Sequence of chain 2.A:
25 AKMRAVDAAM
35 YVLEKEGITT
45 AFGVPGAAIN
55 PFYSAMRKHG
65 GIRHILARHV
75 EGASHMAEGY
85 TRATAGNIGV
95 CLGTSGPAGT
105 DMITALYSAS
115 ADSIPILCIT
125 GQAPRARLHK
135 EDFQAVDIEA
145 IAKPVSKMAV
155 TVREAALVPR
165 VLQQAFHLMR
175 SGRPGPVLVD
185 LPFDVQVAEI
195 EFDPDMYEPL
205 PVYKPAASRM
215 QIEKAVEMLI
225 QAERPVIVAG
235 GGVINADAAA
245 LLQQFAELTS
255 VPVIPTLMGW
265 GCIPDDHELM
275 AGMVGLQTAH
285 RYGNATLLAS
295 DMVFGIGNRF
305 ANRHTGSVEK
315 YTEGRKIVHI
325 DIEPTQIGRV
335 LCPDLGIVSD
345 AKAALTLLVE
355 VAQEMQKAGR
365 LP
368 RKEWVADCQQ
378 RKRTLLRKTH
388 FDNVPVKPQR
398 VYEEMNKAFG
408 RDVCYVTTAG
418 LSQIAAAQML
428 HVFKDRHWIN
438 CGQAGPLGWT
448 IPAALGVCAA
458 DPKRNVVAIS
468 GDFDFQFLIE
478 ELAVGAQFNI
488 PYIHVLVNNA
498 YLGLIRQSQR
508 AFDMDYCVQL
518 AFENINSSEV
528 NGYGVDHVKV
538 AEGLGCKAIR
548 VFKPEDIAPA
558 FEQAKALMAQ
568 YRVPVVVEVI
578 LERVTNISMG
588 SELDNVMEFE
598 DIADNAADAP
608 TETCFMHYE

This small molecule binds to this protein.
Small molecule (SMILES): CO[P](=O)(O)C(C)=O

Binding-site contacts:
Ligand atom O5 contacts residue TYR513 of chain 2.A at 3.8 Å.
Ligand atom C5 contacts residue LEU70 of chain 1.A at 3.8 Å (hydrophobic).
Ligand atom O2 contacts residue HIS68 of chain 1.A at 4.3 Å.
Ligand atom C5 contacts residue PHE485 of chain 1.A at 3.7 Å (hydrophobic).
Ligand atom O1 contacts residue CYS514 of chain 2.A at 4.0 Å.
Ligand atom C3 contacts residue PGE1 of chain 2.S at 4.2 Å.
Ligand atom C3 contacts residue TYR513 of chain 2.A at 3.9 Å (hydrophobic).
Ligand atom O2 contacts residue PGE1 of chain 2.S at 2.8 Å.
Ligand atom C5 contacts residue ILE69 of chain 1.A at 4.5 Å (hydrophobic).
Ligand atom C5 contacts residue HIS68 of chain 1.A at 3.0 Å.
Ligand atom C2 contacts residue TYR513 of chain 2.A at 4.2 Å (hydrophobic).
Ligand atom P1 contacts residue CYS514 of chain 2.A at 3.8 Å.
Ligand atom O3 contacts residue PGE1 of chain 2.S at 4.2 Å.
Ligand atom O1 contacts residue PHE485 of chain 1.A at 4.1 Å.
Ligand atom C5 contacts residue CYS514 of chain 2.A at 3.3 Å (hydrophobic).
Ligand atom O3 contacts residue HIS68 of chain 1.A at 3.7 Å.
Ligand atom O5 contacts residue CYS514 of chain 2.A at 3.1 Å (h-bond).
Ligand atom O3 contacts residue CYS514 of chain 2.A at 2.6 Å (h-bond).
Ligand atom O5 contacts residue ASP512 of chain 2.A at 4.4 Å.
Ligand atom P1 contacts residue PGE1 of chain 2.S at 4.1 Å.
Ligand atom C2 contacts residue CYS514 of chain 2.A at 3.7 Å (hydrophobic).

Sequence of chain 1.A:
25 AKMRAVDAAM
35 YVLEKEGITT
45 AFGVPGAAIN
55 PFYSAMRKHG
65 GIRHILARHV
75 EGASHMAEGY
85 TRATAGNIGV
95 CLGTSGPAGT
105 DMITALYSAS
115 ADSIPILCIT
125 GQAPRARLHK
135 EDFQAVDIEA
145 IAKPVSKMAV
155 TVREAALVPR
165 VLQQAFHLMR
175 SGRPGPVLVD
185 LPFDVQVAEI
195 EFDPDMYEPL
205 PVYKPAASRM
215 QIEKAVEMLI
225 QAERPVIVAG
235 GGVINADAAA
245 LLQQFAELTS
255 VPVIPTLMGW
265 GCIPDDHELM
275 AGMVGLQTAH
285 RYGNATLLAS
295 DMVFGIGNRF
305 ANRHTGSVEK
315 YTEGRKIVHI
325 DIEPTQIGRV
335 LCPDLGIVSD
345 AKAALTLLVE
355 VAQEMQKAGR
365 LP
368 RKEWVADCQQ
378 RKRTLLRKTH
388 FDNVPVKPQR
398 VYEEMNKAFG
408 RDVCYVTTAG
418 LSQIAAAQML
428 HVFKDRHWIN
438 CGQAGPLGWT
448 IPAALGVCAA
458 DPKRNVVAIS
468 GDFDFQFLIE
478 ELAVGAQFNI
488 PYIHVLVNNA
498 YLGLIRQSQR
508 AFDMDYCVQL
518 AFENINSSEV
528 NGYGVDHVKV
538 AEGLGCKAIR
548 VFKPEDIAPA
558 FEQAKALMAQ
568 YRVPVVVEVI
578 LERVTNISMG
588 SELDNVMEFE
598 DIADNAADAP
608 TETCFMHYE